Binding-site contacts:
Ligand atom N2 contacts residue VAL93 of chain 1.G at 3.9 Å.
Ligand atom C7 contacts residue TYR183 of chain 1.G at 4.4 Å (hydrophobic).
Ligand atom C5 contacts residue ASN71 of chain 1.G at 3.6 Å.
Ligand atom C1 contacts residue VAL93 of chain 1.G at 4.5 Å (hydrophobic).
Ligand atom C5 contacts residue GLU42 of chain 1.G at 4.5 Å.
Ligand atom C4 contacts residue ASN71 of chain 1.G at 4.2 Å.
Ligand atom O5 contacts residue GLU42 of chain 1.G at 3.4 Å (salt-bridge).
Ligand atom C1 contacts residue PRO91 of chain 1.G at 4.2 Å (hydrophobic).
Ligand atom C8 contacts residue VAL93 of chain 1.G at 3.7 Å (hydrophobic).
Ligand atom O5 contacts residue PRO91 of chain 1.G at 4.2 Å.
Ligand atom C3 contacts residue ASN71 of chain 1.G at 3.8 Å.
Ligand atom O6 contacts residue GLU42 of chain 1.G at 4.1 Å.
Ligand atom C2 contacts residue GLU42 of chain 1.G at 3.6 Å.
Ligand atom C5 contacts residue PRO91 of chain 1.G at 4.2 Å (hydrophobic).
Ligand atom C2 contacts residue ASN71 of chain 1.G at 2.4 Å.
Ligand atom O7 contacts residue TYR183 of chain 1.G at 3.8 Å.
Ligand atom O7 contacts residue GLU42 of chain 1.G at 3.8 Å.
Ligand atom C6 contacts residue GLU42 of chain 1.G at 4.3 Å.
Ligand atom O6 contacts residue ILE45 of chain 1.G at 4.5 Å.
Ligand atom C7 contacts residue ASN71 of chain 1.G at 3.5 Å.
Ligand atom C7 contacts residue VAL93 of chain 1.G at 4.0 Å (hydrophobic).
Ligand atom C1 contacts residue ASN71 of chain 1.G at 1.4 Å.
Ligand atom C7 contacts residue GLU42 of chain 1.G at 4.5 Å.
Ligand atom C1 contacts residue GLU42 of chain 1.G at 3.5 Å.
Ligand atom O5 contacts residue ASN71 of chain 1.G at 2.3 Å (h-bond).
Ligand atom O7 contacts residue ASN71 of chain 1.G at 3.7 Å.
Ligand atom N2 contacts residue GLU42 of chain 1.G at 4.5 Å.
Ligand atom N2 contacts residue ASN71 of chain 1.G at 2.9 Å (h-bond).

This protein binds this small molecule.
Small molecule (SMILES): CC(=O)N[C@@H]1[C@@H](O)[C@H](O)[C@@H](CO)O[C@H]1O

Sequence of chain 1.G:
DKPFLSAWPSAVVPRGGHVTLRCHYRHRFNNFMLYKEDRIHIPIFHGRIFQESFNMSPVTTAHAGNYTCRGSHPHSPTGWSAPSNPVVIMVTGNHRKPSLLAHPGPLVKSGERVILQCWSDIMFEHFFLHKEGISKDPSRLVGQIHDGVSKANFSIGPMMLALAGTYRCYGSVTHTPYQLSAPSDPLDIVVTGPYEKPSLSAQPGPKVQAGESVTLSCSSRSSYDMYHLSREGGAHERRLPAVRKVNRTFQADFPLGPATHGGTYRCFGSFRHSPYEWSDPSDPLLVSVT